The protein below binds the small molecule below.
Small molecule (SMILES): NCC(=O)O

Sequence of chain 2.B:
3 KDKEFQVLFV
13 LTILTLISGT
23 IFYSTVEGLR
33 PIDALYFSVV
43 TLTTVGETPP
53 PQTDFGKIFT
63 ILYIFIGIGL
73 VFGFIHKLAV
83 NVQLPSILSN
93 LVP

Binding-site contacts:
Ligand atom N contacts residue GLU29 of chain 2.B at 4.0 Å.
Ligand atom C contacts residue PRO51 of chain 2.B at 4.2 Å (hydrophobic).
Ligand atom O contacts residue GLN54 of chain 2.B at 4.1 Å.
Ligand atom O contacts residue PRO51 of chain 2.B at 4.3 Å.
Ligand atom C contacts residue PRO52 of chain 2.B at 3.7 Å (hydrophobic).
Ligand atom N contacts residue LEU31 of chain 2.B at 4.4 Å.
Ligand atom N contacts residue PRO52 of chain 2.B at 3.7 Å.
Ligand atom O contacts residue GLU29 of chain 2.B at 4.3 Å.
Ligand atom CA contacts residue PRO51 of chain 2.B at 3.5 Å (hydrophobic).
Ligand atom N contacts residue PHE39 of chain 2.B at 3.7 Å.
Ligand atom N contacts residue PRO51 of chain 2.B at 3.7 Å.
Ligand atom O contacts residue PRO53 of chain 2.B at 4.2 Å.
Ligand atom CA contacts residue PHE39 of chain 2.B at 4.4 Å (hydrophobic).
Ligand atom CA contacts residue PRO52 of chain 2.B at 3.8 Å (hydrophobic).
Ligand atom O contacts residue PRO52 of chain 2.B at 2.8 Å (h-bond).
Ligand atom N contacts residue PRO53 of chain 2.B at 3.7 Å.